Sequence of chain 1.A:
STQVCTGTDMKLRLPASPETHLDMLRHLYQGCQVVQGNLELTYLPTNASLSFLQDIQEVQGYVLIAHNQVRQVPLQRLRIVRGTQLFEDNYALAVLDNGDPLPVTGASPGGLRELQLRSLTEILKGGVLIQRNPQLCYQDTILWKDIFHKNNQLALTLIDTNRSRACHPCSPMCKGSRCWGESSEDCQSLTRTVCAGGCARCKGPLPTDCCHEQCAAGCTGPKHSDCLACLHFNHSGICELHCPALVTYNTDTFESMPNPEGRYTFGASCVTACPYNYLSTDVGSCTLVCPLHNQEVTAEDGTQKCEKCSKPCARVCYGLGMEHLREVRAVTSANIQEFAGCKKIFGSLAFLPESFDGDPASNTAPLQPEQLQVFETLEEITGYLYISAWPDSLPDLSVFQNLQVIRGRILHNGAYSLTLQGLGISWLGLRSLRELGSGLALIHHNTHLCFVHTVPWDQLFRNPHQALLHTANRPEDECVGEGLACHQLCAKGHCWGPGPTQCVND

This small molecule binds to this protein.
Small molecule (SMILES): CC(=O)N[C@H]1[C@H](O[C@H]2[C@H](O)[C@@H](NC(C)=O)CO[C@@H]2CO)O[C@H](CO)[C@@H](O)[C@@H]1O

Binding-site contacts:
Ligand atom C4 contacts residue ASN238 of chain 1.A at 4.2 Å.
Ligand atom O5 contacts residue ASN238 of chain 1.A at 2.4 Å (h-bond).
Ligand atom O6 contacts residue SER240 of chain 1.A at 4.1 Å.
Ligand atom C8 contacts residue ALA233 of chain 1.A at 3.7 Å (hydrophobic).
Ligand atom O5 contacts residue GLY241 of chain 1.A at 4.2 Å.
Ligand atom N2 contacts residue ASN238 of chain 1.A at 2.9 Å (h-bond).
Ligand atom C3 contacts residue ASN238 of chain 1.A at 3.8 Å.
Ligand atom C7 contacts residue ASN238 of chain 1.A at 3.3 Å.
Ligand atom C2 contacts residue ASN238 of chain 1.A at 2.5 Å.
Ligand atom C5 contacts residue ASN238 of chain 1.A at 3.7 Å.
Ligand atom C8 contacts residue CYS234 of chain 1.A at 4.2 Å (hydrophobic).
Ligand atom C8 contacts residue LEU232 of chain 1.A at 3.7 Å (hydrophobic).
Ligand atom C5 contacts residue GLY241 of chain 1.A at 4.3 Å.
Ligand atom C1 contacts residue GLY241 of chain 1.A at 4.1 Å.
Ligand atom O7 contacts residue ASN238 of chain 1.A at 3.1 Å (h-bond).
Ligand atom C1 contacts residue ASN238 of chain 1.A at 1.4 Å.
Ligand atom C7 contacts residue CYS234 of chain 1.A at 4.5 Å (hydrophobic).
Ligand atom C8 contacts residue CYS231 of chain 1.A at 3.3 Å (hydrophobic).
Ligand atom O6 contacts residue GLY241 of chain 1.A at 4.2 Å.